Binding-site contacts:
Ligand atom C1B contacts residue ILE98 of chain 21.A at 3.7 Å (hydrophobic).
Ligand atom CM3 contacts residue TYR190 of chain 21.A at 3.6 Å (hydrophobic).
Ligand atom C6B contacts residue LEU181 of chain 21.A at 3.5 Å (hydrophobic).
Ligand atom C1B contacts residue LEU181 of chain 21.A at 4.0 Å (hydrophobic).
Ligand atom N3A contacts residue TYR144 of chain 21.A at 3.2 Å.
Ligand atom N1A contacts residue LEU217 of chain 21.A at 3.3 Å.
Ligand atom N2 contacts residue LEU100 of chain 21.A at 3.8 Å.
Ligand atom C2A contacts residue PHE179 of chain 21.A at 3.5 Å (hydrophobic).
Ligand atom C2B contacts residue ILE122 of chain 21.A at 4.0 Å (hydrophobic).
Ligand atom CM6 contacts residue LEU184 of chain 21.A at 3.7 Å (hydrophobic).
Ligand atom N5A contacts residue MET124 of chain 21.A at 3.9 Å.
Ligand atom CM4 contacts residue TYR142 of chain 21.A at 3.7 Å (hydrophobic).
Ligand atom O1 contacts residue MET214 of chain 21.A at 3.2 Å.
Ligand atom O1 contacts residue LEU100 of chain 21.A at 3.7 Å.
Ligand atom C5 contacts residue MET214 of chain 21.A at 3.4 Å (hydrophobic).
Ligand atom N4A contacts residue PHE179 of chain 21.A at 3.5 Å.
Ligand atom N1A contacts residue MET124 of chain 21.A at 3.6 Å.
Ligand atom C4 contacts residue LEU100 of chain 21.A at 3.9 Å (hydrophobic).
Ligand atom CM6 contacts residue LEU181 of chain 21.A at 3.8 Å (hydrophobic).
Ligand atom CM2 contacts residue ILE77 of chain 21.A at 3.8 Å (hydrophobic).
Ligand atom N5A contacts residue PHE179 of chain 21.A at 3.3 Å.
Ligand atom CM4 contacts residue VAL168 of chain 21.A at 3.9 Å (hydrophobic).
Ligand atom C2A contacts residue LEU217 of chain 21.A at 4.0 Å (hydrophobic).
Ligand atom N4A contacts residue TYR144 of chain 21.A at 3.7 Å.
Ligand atom CM6 contacts residue TYR144 of chain 21.A at 3.7 Å (hydrophobic).
Ligand atom CM2 contacts residue ILE122 of chain 21.A at 3.8 Å (hydrophobic).
Ligand atom C4 contacts residue TYR190 of chain 21.A at 3.7 Å (hydrophobic).
Ligand atom C6B contacts residue ILE98 of chain 21.A at 3.8 Å (hydrophobic).
Ligand atom N5A contacts residue LEU217 of chain 21.A at 3.6 Å.
Ligand atom C5B contacts residue LEU181 of chain 21.A at 3.6 Å (hydrophobic).
Ligand atom O1B contacts residue ILE98 of chain 21.A at 3.2 Å.
Ligand atom N3A contacts residue PHE179 of chain 21.A at 3.7 Å.
Ligand atom C3 contacts residue LEU100 of chain 21.A at 3.8 Å (hydrophobic).
Ligand atom C5B contacts residue TYR144 of chain 21.A at 3.8 Å (hydrophobic).
Ligand atom CM4 contacts residue TYR144 of chain 21.A at 3.8 Å (hydrophobic).
Ligand atom N1A contacts residue PHE179 of chain 21.A at 3.3 Å.
Ligand atom CM4 contacts residue ALA166 of chain 21.A at 3.1 Å (hydrophobic).
Ligand atom C4 contacts residue MET214 of chain 21.A at 3.7 Å (hydrophobic).
Ligand atom C1C contacts residue MET214 of chain 21.A at 3.2 Å (hydrophobic).
Ligand atom N2 contacts residue MET214 of chain 21.A at 3.8 Å.

Sequence of chain 21.A:
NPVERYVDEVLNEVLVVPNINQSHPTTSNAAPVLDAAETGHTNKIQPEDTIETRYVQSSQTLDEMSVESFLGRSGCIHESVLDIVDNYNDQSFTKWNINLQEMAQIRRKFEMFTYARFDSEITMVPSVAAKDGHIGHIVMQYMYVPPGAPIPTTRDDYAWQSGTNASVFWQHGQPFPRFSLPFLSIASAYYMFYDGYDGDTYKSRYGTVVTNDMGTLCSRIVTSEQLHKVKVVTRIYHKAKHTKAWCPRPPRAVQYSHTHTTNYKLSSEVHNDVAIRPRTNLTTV

A protein and the small-molecule ligand that binds it are described below.
Small molecule (SMILES): Cc1cc(CCCOc2c(C)cc(-c3nnn(C)n3)cc2C)on1